Sequence of chain 1.B:
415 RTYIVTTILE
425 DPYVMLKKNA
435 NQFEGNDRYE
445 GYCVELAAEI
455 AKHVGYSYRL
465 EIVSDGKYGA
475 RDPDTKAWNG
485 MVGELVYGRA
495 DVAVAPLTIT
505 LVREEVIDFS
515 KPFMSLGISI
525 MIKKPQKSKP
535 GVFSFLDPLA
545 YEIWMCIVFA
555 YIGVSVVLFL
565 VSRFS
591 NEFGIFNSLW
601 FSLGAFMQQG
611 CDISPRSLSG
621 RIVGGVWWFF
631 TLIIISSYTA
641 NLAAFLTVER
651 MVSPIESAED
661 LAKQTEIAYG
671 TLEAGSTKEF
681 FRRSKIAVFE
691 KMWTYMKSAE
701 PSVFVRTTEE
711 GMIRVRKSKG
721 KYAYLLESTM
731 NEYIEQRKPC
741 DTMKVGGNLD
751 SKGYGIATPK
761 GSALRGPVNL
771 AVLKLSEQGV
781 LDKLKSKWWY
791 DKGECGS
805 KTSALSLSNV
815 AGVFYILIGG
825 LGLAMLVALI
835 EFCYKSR

The small molecule below binds the protein below.
Small molecule (SMILES): NS(=O)(=O)c1cc2c(cc1Cl)N[C@H]([C@H]1C[C@H]3C=C[C@@H]1C3)NS2(=O)=O

Sequence of chain 1.C:
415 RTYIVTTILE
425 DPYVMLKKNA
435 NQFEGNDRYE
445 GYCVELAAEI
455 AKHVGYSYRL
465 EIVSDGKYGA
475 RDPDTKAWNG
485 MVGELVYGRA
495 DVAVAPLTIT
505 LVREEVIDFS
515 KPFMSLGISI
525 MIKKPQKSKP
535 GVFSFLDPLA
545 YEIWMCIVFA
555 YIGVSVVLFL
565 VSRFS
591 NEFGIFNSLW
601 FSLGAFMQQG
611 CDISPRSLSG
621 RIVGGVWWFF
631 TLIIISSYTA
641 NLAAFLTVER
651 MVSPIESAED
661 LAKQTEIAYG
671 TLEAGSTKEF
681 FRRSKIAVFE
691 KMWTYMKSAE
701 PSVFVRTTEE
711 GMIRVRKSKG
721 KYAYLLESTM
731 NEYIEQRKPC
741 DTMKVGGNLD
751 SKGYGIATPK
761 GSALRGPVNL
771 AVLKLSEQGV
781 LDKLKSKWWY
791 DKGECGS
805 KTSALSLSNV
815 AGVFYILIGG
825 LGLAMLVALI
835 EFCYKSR

Binding-site contacts:
Ligand atom CL contacts residue LEU781 of chain 1.B at 3.5 Å.
Ligand atom O2 contacts residue PRO516 of chain 1.B at 3.9 Å.
Ligand atom O4 contacts residue PHE517 of chain 1.B at 3.9 Å.
Ligand atom N3 contacts residue LYS785 of chain 1.B at 3.8 Å.
Ligand atom C9 contacts residue SER751 of chain 1.C at 3.5 Å.
Ligand atom S1 contacts residue PRO516 of chain 1.B at 3.9 Å.
Ligand atom C8 contacts residue SER776 of chain 1.B at 3.9 Å.
Ligand atom C11 contacts residue MET518 of chain 1.B at 3.9 Å (hydrophobic).
Ligand atom N2 contacts residue SER751 of chain 1.C at 3.5 Å (h-bond).
Ligand atom C7 contacts residue LYS515 of chain 1.B at 3.5 Å.
Ligand atom C6 contacts residue SER776 of chain 1.B at 3.4 Å.
Ligand atom CL contacts residue ASP782 of chain 1.B at 3.1 Å.
Ligand atom C10 contacts residue SER751 of chain 1.C at 3.3 Å.
Ligand atom C1 contacts residue PRO516 of chain 1.B at 3.4 Å (hydrophobic).
Ligand atom C5 contacts residue LEU773 of chain 1.B at 3.8 Å (hydrophobic).
Ligand atom C11 contacts residue SER519 of chain 1.B at 3.9 Å.
Ligand atom C14 contacts residue SER776 of chain 1.B at 3.4 Å.
Ligand atom C12 contacts residue SER751 of chain 1.C at 3.1 Å.
Ligand atom C14 contacts residue SER751 of chain 1.C at 3.0 Å.
Ligand atom C10 contacts residue SER776 of chain 1.B at 3.6 Å.
Ligand atom C2 contacts residue LYS515 of chain 1.B at 3.9 Å.
Ligand atom O4 contacts residue MET518 of chain 1.B at 3.8 Å.
Ligand atom O2 contacts residue SER519 of chain 1.B at 3.5 Å (h-bond).
Ligand atom N2 contacts residue SER776 of chain 1.B at 2.8 Å (h-bond).
Ligand atom C7 contacts residue ILE503 of chain 1.C at 3.7 Å (hydrophobic).
Ligand atom N3 contacts residue ASP782 of chain 1.B at 3.4 Å (salt-bridge).
Ligand atom C13 contacts residue SER751 of chain 1.C at 2.9 Å.
Ligand atom O3 contacts residue SER519 of chain 1.B at 3.1 Å (h-bond).
Ligand atom C4 contacts residue LYS752 of chain 1.C at 3.8 Å.
Ligand atom C11 contacts residue SER751 of chain 1.C at 3.4 Å.
Ligand atom C2 contacts residue PRO516 of chain 1.B at 3.6 Å (hydrophobic).
Ligand atom C5 contacts residue ILE503 of chain 1.C at 3.8 Å (hydrophobic).
Ligand atom O2 contacts residue MET518 of chain 1.B at 3.5 Å.
Ligand atom C4 contacts residue GLY753 of chain 1.C at 3.5 Å.
Ligand atom O4 contacts residue LYS785 of chain 1.B at 3.2 Å.
Ligand atom S2 contacts residue LYS785 of chain 1.B at 3.9 Å.
Ligand atom C7 contacts residue LEU773 of chain 1.B at 3.7 Å (hydrophobic).
Ligand atom N1 contacts residue PRO516 of chain 1.B at 2.7 Å (h-bond).
Ligand atom CL contacts residue SER751 of chain 1.C at 3.7 Å.
Ligand atom C8 contacts residue PRO516 of chain 1.B at 3.5 Å (hydrophobic).